Sequence of chain 1.C:
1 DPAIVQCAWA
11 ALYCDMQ

Binding-site contacts:
Ligand atom CE contacts residue ALA10 of chain 1.C at 4.0 Å (hydrophobic).
Ligand atom CF contacts residue ALA11 of chain 1.C at 4.1 Å (hydrophobic).
Ligand atom CG contacts residue ALA10 of chain 1.C at 4.0 Å (hydrophobic).
Ligand atom CJ contacts residue CYS7 of chain 1.C at 2.9 Å (hydrophobic).
Ligand atom CK contacts residue CYS7 of chain 1.C at 1.9 Å (hydrophobic).
Ligand atom CE contacts residue ALA11 of chain 1.C at 3.5 Å (hydrophobic).
Ligand atom OB contacts residue ALA10 of chain 1.C at 4.3 Å.
Ligand atom NB contacts residue CYS7 of chain 1.C at 3.2 Å.
Ligand atom OA contacts residue CYS7 of chain 1.C at 3.8 Å.
Ligand atom CD contacts residue CYS7 of chain 1.C at 3.2 Å (hydrophobic).
Ligand atom CD contacts residue ALA10 of chain 1.C at 4.3 Å (hydrophobic).
Ligand atom CG contacts residue ALA11 of chain 1.C at 4.0 Å (hydrophobic).
Ligand atom CH contacts residue CYS14 of chain 1.C at 1.8 Å (hydrophobic).
Ligand atom OB contacts residue ALA11 of chain 1.C at 3.4 Å.
Ligand atom CA contacts residue ALA10 of chain 1.C at 4.1 Å (hydrophobic).
Ligand atom CF contacts residue ALA10 of chain 1.C at 4.1 Å (hydrophobic).
Ligand atom OB contacts residue CYS14 of chain 1.C at 3.6 Å (h-bond).
Ligand atom CG contacts residue CYS14 of chain 1.C at 2.8 Å (hydrophobic).
Ligand atom CH contacts residue ALA10 of chain 1.C at 4.5 Å (hydrophobic).
Ligand atom CB contacts residue ALA10 of chain 1.C at 4.3 Å (hydrophobic).
Ligand atom CC contacts residue ALA10 of chain 1.C at 4.4 Å (hydrophobic).
Ligand atom CE contacts residue CYS7 of chain 1.C at 3.9 Å (hydrophobic).
Ligand atom CD contacts residue ALA11 of chain 1.C at 4.1 Å (hydrophobic).
Ligand atom NA contacts residue ALA10 of chain 1.C at 4.0 Å.
Ligand atom NA contacts residue ALA11 of chain 1.C at 4.4 Å.
Ligand atom CC contacts residue CYS7 of chain 1.C at 3.8 Å (hydrophobic).
Ligand atom NA contacts residue CYS14 of chain 1.C at 3.3 Å (h-bond).

The small molecule below binds the protein below.
Small molecule (SMILES): CC(=O)Nc1ccc(NC(C)=O)cc1